Binding-site contacts:
Ligand atom C9 contacts residue ARG143 of chain 1.E at 3.9 Å.
Ligand atom C4 contacts residue GLU37 of chain 1.E at 3.5 Å.
Ligand atom N4 contacts residue GLU37 of chain 1.E at 2.9 Å (salt-bridge).
Ligand atom N4 contacts residue ASP69 of chain 1.E at 2.9 Å (salt-bridge).
Ligand atom C8 contacts residue ARG143 of chain 1.E at 3.8 Å.
Ligand atom O1B contacts residue TYR262 of chain 1.E at 4.0 Å.
Ligand atom O10 contacts residue ARG70 of chain 1.E at 2.8 Å (salt-bridge).
Ligand atom C6 contacts residue TYR320 of chain 1.E at 3.7 Å (hydrophobic).
Ligand atom C81 contacts residue SER165 of chain 1.E at 3.7 Å.
Ligand atom C82 contacts residue ARG143 of chain 1.E at 3.8 Å.
Ligand atom C1 contacts residue TYR320 of chain 1.E at 3.4 Å (hydrophobic).
Ligand atom C1 contacts residue TYR262 of chain 1.E at 3.6 Å (hydrophobic).
Ligand atom O1B contacts residue ARG286 of chain 1.E at 2.8 Å (salt-bridge).
Ligand atom C4 contacts residue TYR320 of chain 1.E at 3.6 Å (hydrophobic).
Ligand atom C1 contacts residue ARG286 of chain 1.E at 3.6 Å.
Ligand atom C91 contacts residue GLU195 of chain 1.E at 3.5 Å.
Ligand atom C3 contacts residue TYR320 of chain 1.E at 3.4 Å (hydrophobic).
Ligand atom O10 contacts residue ASP69 of chain 1.E at 3.7 Å.
Ligand atom C91 contacts residue ASN213 of chain 1.E at 3.7 Å.
Ligand atom C2 contacts residue TYR320 of chain 1.E at 2.9 Å (hydrophobic).
Ligand atom O1B contacts residue ARG36 of chain 1.E at 3.5 Å (salt-bridge).
Ligand atom C7 contacts residue TYR320 of chain 1.E at 3.1 Å (hydrophobic).
Ligand atom C7 contacts residue ARG211 of chain 1.E at 3.7 Å.
Ligand atom O1A contacts residue TYR320 of chain 1.E at 3.8 Å.
Ligand atom O1A contacts residue ARG211 of chain 1.E at 3.2 Å (salt-bridge).
Ligand atom C4 contacts residue ASP69 of chain 1.E at 3.4 Å.
Ligand atom C91 contacts residue ARG211 of chain 1.E at 3.8 Å.
Ligand atom O1B contacts residue TYR320 of chain 1.E at 3.7 Å.
Ligand atom O1A contacts residue TYR262 of chain 1.E at 2.8 Å (h-bond).
Ligand atom C1 contacts residue ARG211 of chain 1.E at 4.0 Å.
Ligand atom C10 contacts residue ARG70 of chain 1.E at 3.8 Å.
Ligand atom C6 contacts residue GLU196 of chain 1.E at 3.7 Å.
Ligand atom C3 contacts residue ASP69 of chain 1.E at 3.3 Å.
Ligand atom C4 contacts residue GLU196 of chain 1.E at 3.9 Å.
Ligand atom C81 contacts residue ARG143 of chain 1.E at 3.6 Å.
Ligand atom C9 contacts residue GLU195 of chain 1.E at 3.3 Å.
Ligand atom O1A contacts residue ARG286 of chain 1.E at 2.9 Å (salt-bridge).
Ligand atom C11 contacts residue TRP97 of chain 1.E at 3.9 Å (hydrophobic).
Ligand atom C3 contacts residue GLU37 of chain 1.E at 3.5 Å.
Ligand atom C5 contacts residue ASP69 of chain 1.E at 3.6 Å.

Sequence of chain 1.E:
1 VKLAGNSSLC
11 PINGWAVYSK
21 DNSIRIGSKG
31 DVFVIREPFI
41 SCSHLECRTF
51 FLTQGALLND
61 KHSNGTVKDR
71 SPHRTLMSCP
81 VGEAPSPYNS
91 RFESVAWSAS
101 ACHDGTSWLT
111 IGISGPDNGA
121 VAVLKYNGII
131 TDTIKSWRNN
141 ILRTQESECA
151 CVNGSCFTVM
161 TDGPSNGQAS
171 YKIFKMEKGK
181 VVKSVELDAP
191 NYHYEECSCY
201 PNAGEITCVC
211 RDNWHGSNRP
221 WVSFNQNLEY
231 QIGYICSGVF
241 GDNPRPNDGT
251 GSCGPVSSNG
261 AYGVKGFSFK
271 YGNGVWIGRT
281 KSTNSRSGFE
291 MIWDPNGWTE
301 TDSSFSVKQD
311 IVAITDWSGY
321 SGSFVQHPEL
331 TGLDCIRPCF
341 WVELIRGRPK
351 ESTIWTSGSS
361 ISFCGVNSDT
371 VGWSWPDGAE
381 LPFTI

A protein and the small-molecule ligand that binds it are described below.
Small molecule (SMILES): CCC(CC)O[C@@H]1C=C(C(=O)O)C[C@H](N)[C@H]1NC(C)=O